The protein below binds the small molecule below.
Small molecule (SMILES): CC(=O)N[C@H]1[C@H](O[C@H]2[C@H](O)[C@@H](NC(C)=O)CO[C@@H]2CO)O[C@H](CO)[C@@H](O)[C@@H]1O

Binding-site contacts:
Ligand atom C1 contacts residue ASN218 of chain 55.E at 1.4 Å.
Ligand atom C8 contacts residue ASN218 of chain 55.E at 4.3 Å.
Ligand atom O5 contacts residue THR235 of chain 55.E at 4.4 Å.
Ligand atom C5 contacts residue NAG1 of chain 55.J at 4.3 Å.
Ligand atom C4 contacts residue ASN218 of chain 55.E at 4.1 Å.
Ligand atom C3 contacts residue ASN218 of chain 55.E at 3.7 Å.
Ligand atom C1 contacts residue NAG1 of chain 55.J at 3.7 Å.
Ligand atom C7 contacts residue ASN218 of chain 55.E at 2.9 Å.
Ligand atom C5 contacts residue ASN218 of chain 55.E at 3.6 Å.
Ligand atom C2 contacts residue ASN218 of chain 55.E at 2.3 Å.
Ligand atom O5 contacts residue NAG1 of chain 55.J at 4.1 Å.
Ligand atom O5 contacts residue ASN218 of chain 55.E at 2.3 Å (h-bond).
Ligand atom N2 contacts residue ASN218 of chain 55.E at 2.9 Å (h-bond).
Ligand atom O7 contacts residue ASN218 of chain 55.E at 2.3 Å (h-bond).

Sequence of chain 55.E:
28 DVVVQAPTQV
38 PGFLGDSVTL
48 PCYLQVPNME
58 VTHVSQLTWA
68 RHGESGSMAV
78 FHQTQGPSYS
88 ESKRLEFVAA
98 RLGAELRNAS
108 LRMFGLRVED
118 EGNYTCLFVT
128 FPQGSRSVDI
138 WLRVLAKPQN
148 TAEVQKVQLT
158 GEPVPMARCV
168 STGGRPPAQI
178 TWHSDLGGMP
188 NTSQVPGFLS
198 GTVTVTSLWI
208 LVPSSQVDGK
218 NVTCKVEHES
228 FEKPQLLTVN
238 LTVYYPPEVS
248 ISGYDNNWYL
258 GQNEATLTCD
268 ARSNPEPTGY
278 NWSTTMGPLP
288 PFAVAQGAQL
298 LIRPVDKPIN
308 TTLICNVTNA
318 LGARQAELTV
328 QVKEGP